Binding-site contacts:
Ligand atom C contacts residue CYS127 of chain 1.A at 2.8 Å (hydrophobic).
Ligand atom CB contacts residue GLU163 of chain 1.A at 3.6 Å.
Ligand atom C contacts residue GLN165 of chain 1.A at 3.6 Å.
Ligand atom NH1 contacts residue ASP125 of chain 1.A at 3.1 Å (salt-bridge).
Ligand atom NH2 contacts residue GLU163 of chain 1.A at 2.8 Å (salt-bridge).
Ligand atom O contacts residue CYS127 of chain 1.A at 2.9 Å (h-bond).
Ligand atom CB contacts residue GLY77 of chain 1.A at 3.5 Å.
Ligand atom O contacts residue HIS78 of chain 1.A at 3.3 Å.
Ligand atom N contacts residue GLU163 of chain 1.A at 3.0 Å (salt-bridge).
Ligand atom CA contacts residue CYS127 of chain 1.A at 3.5 Å (hydrophobic).
Ligand atom NH1 contacts residue GLU163 of chain 1.A at 3.0 Å (salt-bridge).
Ligand atom N contacts residue GLU163 of chain 1.A at 3.4 Å (salt-bridge).
Ligand atom O contacts residue GLY79 of chain 1.A at 3.2 Å (h-bond).
Ligand atom C contacts residue ALA161 of chain 1.A at 3.5 Å (hydrophobic).
Ligand atom CD contacts residue ASP125 of chain 1.A at 3.5 Å.
Ligand atom O contacts residue LEU22 of chain 1.A at 3.6 Å.
Ligand atom CB contacts residue GLN165 of chain 1.A at 3.7 Å.
Ligand atom CG2 contacts residue GLN165 of chain 1.A at 3.0 Å.
Ligand atom N contacts residue CYS127 of chain 1.A at 3.2 Å (h-bond).
Ligand atom CB contacts residue ALA161 of chain 1.A at 3.6 Å (hydrophobic).
Ligand atom NH1 contacts residue ASP28 of chain 1.A at 3.2 Å (salt-bridge).
Ligand atom CA contacts residue GLU163 of chain 1.A at 3.6 Å.
Ligand atom NE contacts residue GLU163 of chain 1.A at 2.9 Å (salt-bridge).
Ligand atom CA contacts residue HIS78 of chain 1.A at 3.7 Å.
Ligand atom NH2 contacts residue PRO25 of chain 1.A at 3.5 Å (h-bond).
Ligand atom NH2 contacts residue ALA24 of chain 1.A at 3.3 Å.
Ligand atom C contacts residue HIS78 of chain 1.A at 3.3 Å.
Ligand atom NH2 contacts residue ASP28 of chain 1.A at 2.9 Å (salt-bridge).
Ligand atom CA contacts residue ALA161 of chain 1.A at 3.4 Å (hydrophobic).
Ligand atom N contacts residue ALA161 of chain 1.A at 2.9 Å (h-bond).
Ligand atom CB contacts residue GLU160 of chain 1.A at 3.7 Å.
Ligand atom CZ contacts residue GLU163 of chain 1.A at 3.3 Å.
Ligand atom NH2 contacts residue HIS166 of chain 1.A at 3.7 Å.
Ligand atom O contacts residue GLY77 of chain 1.A at 3.4 Å (h-bond).
Ligand atom NH2 contacts residue GLN165 of chain 1.A at 3.4 Å.
Ligand atom O contacts residue PHE162 of chain 1.A at 3.4 Å.
Ligand atom CZ contacts residue ASP28 of chain 1.A at 3.5 Å.
Ligand atom O contacts residue GLN165 of chain 1.A at 2.9 Å (h-bond).
Ligand atom O contacts residue GLU163 of chain 1.A at 2.9 Å (salt-bridge).
Ligand atom CG contacts residue ALA161 of chain 1.A at 3.6 Å (hydrophobic).

Sequence of chain 1.A:
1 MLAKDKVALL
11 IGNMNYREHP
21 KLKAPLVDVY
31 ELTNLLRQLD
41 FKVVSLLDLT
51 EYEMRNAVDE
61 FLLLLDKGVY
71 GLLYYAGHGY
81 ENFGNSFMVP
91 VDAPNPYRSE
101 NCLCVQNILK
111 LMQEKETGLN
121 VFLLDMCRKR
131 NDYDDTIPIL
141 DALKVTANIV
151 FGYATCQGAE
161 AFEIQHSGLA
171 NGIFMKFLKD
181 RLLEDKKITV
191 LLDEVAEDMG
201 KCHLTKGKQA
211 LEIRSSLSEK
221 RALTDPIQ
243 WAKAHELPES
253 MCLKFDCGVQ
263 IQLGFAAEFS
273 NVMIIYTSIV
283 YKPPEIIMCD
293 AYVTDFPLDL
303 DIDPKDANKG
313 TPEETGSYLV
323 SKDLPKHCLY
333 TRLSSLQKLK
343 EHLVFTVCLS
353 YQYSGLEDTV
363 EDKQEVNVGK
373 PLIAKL

The small molecule below binds the protein below.
Small molecule (SMILES): CC(C)[C@H](N)C(=O)N[C@@H](CCCNC(N)=[NH2+])C(=O)N1CCC[C@H]1C(=O)N[C@H](C=O)CCCNC(N)=[NH2+]